Binding-site contacts:
Ligand atom OXT contacts residue SER19 of chain 1.J at 3.6 Å.
Ligand atom CA contacts residue PHE60 of chain 1.J at 4.0 Å (hydrophobic).
Ligand atom C contacts residue SER19 of chain 1.J at 4.2 Å.
Ligand atom OXT contacts residue TYR64 of chain 1.J at 4.1 Å.
Ligand atom O contacts residue ILE67 of chain 1.J at 4.4 Å.
Ligand atom N contacts residue PHE60 of chain 1.J at 3.5 Å.
Ligand atom CA contacts residue SER19 of chain 1.J at 4.4 Å.

Sequence of chain 1.J:
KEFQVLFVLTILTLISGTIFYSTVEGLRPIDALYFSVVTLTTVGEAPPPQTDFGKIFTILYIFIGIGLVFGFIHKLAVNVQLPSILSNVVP

A small-molecule ligand and the protein it binds are described below.
Small molecule (SMILES): NCC(=O)O